Binding-site contacts:
Ligand atom CZ contacts residue ASP171 of chain 1.A at 3.4 Å.
Ligand atom N contacts residue GLY194 of chain 1.A at 3.0 Å (h-bond).
Ligand atom CB contacts residue SER177 of chain 1.A at 3.3 Å.
Ligand atom NH2 contacts residue GLY196 of chain 1.A at 2.9 Å (h-bond).
Ligand atom OG1 contacts residue HIS40 of chain 1.A at 3.5 Å.
Ligand atom CA contacts residue SER177 of chain 1.A at 2.9 Å.
Ligand atom N contacts residue SER177 of chain 1.A at 2.8 Å (h-bond).
Ligand atom CA contacts residue GLY194 of chain 1.A at 3.5 Å.
Ligand atom NE2 contacts residue HIS40 of chain 1.A at 3.0 Å (h-bond).
Ligand atom C contacts residue GLY175 of chain 1.A at 3.5 Å.
Ligand atom N contacts residue SER177 of chain 1.A at 3.0 Å (h-bond).
Ligand atom CD1 contacts residue TYR131 of chain 1.A at 3.6 Å (hydrophobic).
Ligand atom O contacts residue GLN174 of chain 1.A at 3.5 Å.
Ligand atom NH1 contacts residue ASP171 of chain 1.A at 2.9 Å (salt-bridge).
Ligand atom NH1 contacts residue GLY204 of chain 1.A at 3.5 Å.
Ligand atom O contacts residue GLN174 of chain 1.A at 3.4 Å.
Ligand atom C contacts residue SER177 of chain 1.A at 2.6 Å.
Ligand atom O contacts residue ASP176 of chain 1.A at 3.2 Å (salt-bridge).
Ligand atom O contacts residue PHE24 of chain 1.A at 3.4 Å.
Ligand atom CD1 contacts residue GLY175 of chain 1.A at 3.6 Å.
Ligand atom CB contacts residue GLN174 of chain 1.A at 3.6 Å.
Ligand atom O contacts residue TRP193 of chain 1.A at 3.5 Å.
Ligand atom CZ contacts residue SER172 of chain 1.A at 3.3 Å.
Ligand atom NH1 contacts residue SER172 of chain 1.A at 2.8 Å (h-bond).
Ligand atom N contacts residue PHE24 of chain 1.A at 3.2 Å (h-bond).
Ligand atom CG1 contacts residue GLY175 of chain 1.A at 3.5 Å.
Ligand atom N contacts residue SER192 of chain 1.A at 3.2 Å (h-bond).
Ligand atom CB contacts residue HIS40 of chain 1.A at 3.2 Å.
Ligand atom CG2 contacts residue LEU81 of chain 1.A at 3.6 Å (hydrophobic).
Ligand atom CB contacts residue CYS173 of chain 1.A at 3.4 Å (hydrophobic).
Ligand atom OG contacts residue HIS40 of chain 1.A at 3.5 Å.
Ligand atom O contacts residue GLY194 of chain 1.A at 3.1 Å (h-bond).
Ligand atom O contacts residue GLN174 of chain 1.A at 2.9 Å (h-bond).
Ligand atom O contacts residue CYS173 of chain 1.A at 3.4 Å (h-bond).
Ligand atom CB contacts residue HIS40 of chain 1.A at 3.6 Å.
Ligand atom CG contacts residue CYS173 of chain 1.A at 3.6 Å (hydrophobic).
Ligand atom O contacts residue SER177 of chain 1.A at 2.8 Å (h-bond).
Ligand atom CA contacts residue SER192 of chain 1.A at 3.4 Å.
Ligand atom NH2 contacts residue ASP171 of chain 1.A at 2.7 Å (salt-bridge).
Ligand atom O contacts residue GLY175 of chain 1.A at 2.6 Å (h-bond).

The protein below binds the small molecule below.
Small molecule (SMILES): CC[C@H](C)[C@@H]1NC(=O)[C@H](CO)NC(=O)[C@H](CCCN=C(N)N)NC(=O)[C@H]([C@@H](C)O)NC(=O)[C@@H](NC(=O)[C@@H](N)CO)CSSC[C@@H](C=O)NC(=O)[C@H](CCC(N)=O)NC(=O)[C@@H]2CCCN2C(=O)[C@@H]2CCCN2C1=O

Sequence of chain 1.A:
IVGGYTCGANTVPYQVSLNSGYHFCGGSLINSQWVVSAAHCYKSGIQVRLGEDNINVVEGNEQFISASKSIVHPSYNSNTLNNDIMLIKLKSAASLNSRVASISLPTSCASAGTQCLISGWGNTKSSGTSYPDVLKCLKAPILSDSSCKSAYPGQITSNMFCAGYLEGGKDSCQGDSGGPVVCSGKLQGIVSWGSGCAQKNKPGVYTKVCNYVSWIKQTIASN